Sequence of chain 1.D:
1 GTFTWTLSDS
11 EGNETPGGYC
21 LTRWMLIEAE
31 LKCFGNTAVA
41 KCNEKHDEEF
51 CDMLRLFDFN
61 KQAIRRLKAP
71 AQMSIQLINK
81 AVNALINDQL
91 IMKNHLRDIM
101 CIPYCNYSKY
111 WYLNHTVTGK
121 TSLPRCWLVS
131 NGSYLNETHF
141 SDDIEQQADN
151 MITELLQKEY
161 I

Binding-site contacts:
Ligand atom C1 contacts residue ALA75 of chain 1.C at 3.7 Å (hydrophobic).
Ligand atom C2 contacts residue ALA75 of chain 1.C at 3.8 Å (hydrophobic).
Ligand atom C1 contacts residue ASN78 of chain 1.C at 1.5 Å.
Ligand atom C4 contacts residue TRP24 of chain 1.D at 3.9 Å (hydrophobic).
Ligand atom C8 contacts residue ILE64 of chain 1.D at 3.9 Å (hydrophobic).
Ligand atom O5 contacts residue TRP24 of chain 1.D at 4.0 Å.
Ligand atom C5 contacts residue SER76 of chain 1.C at 4.3 Å.
Ligand atom N2 contacts residue ASN78 of chain 1.C at 2.9 Å (h-bond).
Ligand atom C6 contacts residue TRP24 of chain 1.D at 3.1 Å (hydrophobic).
Ligand atom O5 contacts residue SER76 of chain 1.C at 3.5 Å (h-bond).
Ligand atom O6 contacts residue ASN60 of chain 1.D at 4.4 Å.
Ligand atom O7 contacts residue ASN78 of chain 1.C at 4.2 Å.
Ligand atom C7 contacts residue ALA75 of chain 1.C at 4.0 Å (hydrophobic).
Ligand atom C1 contacts residue MET79 of chain 1.C at 4.0 Å (hydrophobic).
Ligand atom O7 contacts residue ALA75 of chain 1.C at 3.8 Å.
Ligand atom C7 contacts residue ASN78 of chain 1.C at 3.8 Å.
Ligand atom C6 contacts residue MET79 of chain 1.C at 4.3 Å (hydrophobic).
Ligand atom O5 contacts residue ASN78 of chain 1.C at 2.4 Å (h-bond).
Ligand atom C8 contacts residue NAG1 of chain 1.FA at 4.0 Å.
Ligand atom C3 contacts residue ASN78 of chain 1.C at 3.9 Å.
Ligand atom C1 contacts residue TRP24 of chain 1.D at 3.5 Å (hydrophobic).
Ligand atom O4 contacts residue TRP24 of chain 1.D at 2.9 Å.
Ligand atom C2 contacts residue ASN78 of chain 1.C at 2.6 Å.
Ligand atom O6 contacts residue ILE64 of chain 1.D at 4.3 Å.
Ligand atom O3 contacts residue NAG1 of chain 1.FA at 3.9 Å.
Ligand atom O6 contacts residue SER76 of chain 1.C at 3.0 Å (h-bond).
Ligand atom C4 contacts residue ASN78 of chain 1.C at 4.4 Å.
Ligand atom C6 contacts residue ILE64 of chain 1.D at 3.9 Å (hydrophobic).
Ligand atom C6 contacts residue SER76 of chain 1.C at 3.9 Å.
Ligand atom C5 contacts residue TRP24 of chain 1.D at 3.1 Å (hydrophobic).
Ligand atom O5 contacts residue MET79 of chain 1.C at 3.6 Å.
Ligand atom C1 contacts residue SER76 of chain 1.C at 4.4 Å.
Ligand atom C5 contacts residue MET79 of chain 1.C at 3.9 Å (hydrophobic).
Ligand atom O5 contacts residue ALA75 of chain 1.C at 4.2 Å.
Ligand atom N2 contacts residue NAG1 of chain 1.FA at 4.3 Å.
Ligand atom O6 contacts residue TRP24 of chain 1.D at 2.9 Å (h-bond).
Ligand atom N2 contacts residue ALA75 of chain 1.C at 4.0 Å.
Ligand atom C5 contacts residue ASN78 of chain 1.C at 3.8 Å.
Ligand atom O5 contacts residue TRP24 of chain 1.D at 3.6 Å.
Ligand atom C8 contacts residue MET95 of chain 1.C at 4.3 Å (hydrophobic).

A protein and the small-molecule ligand that binds it are described below.
Small molecule (SMILES): CC(=O)N[C@H]1[C@H](O[C@H]2[C@H](O)[C@@H](NC(C)=O)CO[C@@H]2CO)O[C@H](CO)[C@@H](O[C@@H]2O[C@H](CO)[C@@H](O)[C@H](O)[C@@H]2O)[C@@H]1O

Sequence of chain 1.C:
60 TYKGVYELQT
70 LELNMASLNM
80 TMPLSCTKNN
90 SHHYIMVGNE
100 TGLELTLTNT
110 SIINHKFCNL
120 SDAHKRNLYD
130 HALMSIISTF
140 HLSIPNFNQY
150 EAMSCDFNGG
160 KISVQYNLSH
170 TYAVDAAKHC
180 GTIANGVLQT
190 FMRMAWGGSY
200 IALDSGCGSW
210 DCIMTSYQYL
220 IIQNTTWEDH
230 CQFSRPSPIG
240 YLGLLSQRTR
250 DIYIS